The protein below binds the small molecule below.
Small molecule (SMILES): OC[C@H]1O[C@@H](O)[C@@H](O)[C@@H](O)[C@@H]1O

Binding-site contacts:
Ligand atom C3 contacts residue NAG1 of chain 11.Z at 4.1 Å.
Ligand atom O3 contacts residue BMA1 of chain 11.BA at 1.1 Å.
Ligand atom O2 contacts residue BMA1 of chain 11.BA at 3.0 Å (h-bond).
Ligand atom O2 contacts residue NAG1 of chain 11.Z at 3.4 Å (h-bond).
Ligand atom C1 contacts residue NAG1 of chain 11.Z at 1.7 Å.
Ligand atom O4 contacts residue BMA1 of chain 11.BA at 4.0 Å.
Ligand atom O2 contacts residue HIS2 of chain 11.F at 3.4 Å (h-bond).
Ligand atom O5 contacts residue NAG1 of chain 11.Z at 2.5 Å (h-bond).
Ligand atom C2 contacts residue HIS2 of chain 11.F at 4.5 Å.
Ligand atom C2 contacts residue BMA1 of chain 11.BA at 3.2 Å.
Ligand atom C5 contacts residue NAG1 of chain 11.Z at 3.8 Å.
Ligand atom O6 contacts residue NAG1 of chain 11.Z at 4.5 Å.
Ligand atom C2 contacts residue NAG1 of chain 11.Z at 2.9 Å.
Ligand atom C3 contacts residue BMA1 of chain 11.BA at 2.5 Å.
Ligand atom C4 contacts residue BMA1 of chain 11.BA at 3.6 Å.

Sequence of chain 11.F:
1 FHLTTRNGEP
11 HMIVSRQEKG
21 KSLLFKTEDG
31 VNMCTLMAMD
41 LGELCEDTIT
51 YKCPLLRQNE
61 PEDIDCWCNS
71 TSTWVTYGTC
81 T